A protein and the small-molecule ligand that binds it are described below.
Small molecule (SMILES): Nc1ncnc2c1ncn2[C@@H]1O[C@H](COP(=O)(O)OP(=O)(O)OP(O)(O)=S)[C@@H](O)[C@H]1O

Sequence of chain 1.B:
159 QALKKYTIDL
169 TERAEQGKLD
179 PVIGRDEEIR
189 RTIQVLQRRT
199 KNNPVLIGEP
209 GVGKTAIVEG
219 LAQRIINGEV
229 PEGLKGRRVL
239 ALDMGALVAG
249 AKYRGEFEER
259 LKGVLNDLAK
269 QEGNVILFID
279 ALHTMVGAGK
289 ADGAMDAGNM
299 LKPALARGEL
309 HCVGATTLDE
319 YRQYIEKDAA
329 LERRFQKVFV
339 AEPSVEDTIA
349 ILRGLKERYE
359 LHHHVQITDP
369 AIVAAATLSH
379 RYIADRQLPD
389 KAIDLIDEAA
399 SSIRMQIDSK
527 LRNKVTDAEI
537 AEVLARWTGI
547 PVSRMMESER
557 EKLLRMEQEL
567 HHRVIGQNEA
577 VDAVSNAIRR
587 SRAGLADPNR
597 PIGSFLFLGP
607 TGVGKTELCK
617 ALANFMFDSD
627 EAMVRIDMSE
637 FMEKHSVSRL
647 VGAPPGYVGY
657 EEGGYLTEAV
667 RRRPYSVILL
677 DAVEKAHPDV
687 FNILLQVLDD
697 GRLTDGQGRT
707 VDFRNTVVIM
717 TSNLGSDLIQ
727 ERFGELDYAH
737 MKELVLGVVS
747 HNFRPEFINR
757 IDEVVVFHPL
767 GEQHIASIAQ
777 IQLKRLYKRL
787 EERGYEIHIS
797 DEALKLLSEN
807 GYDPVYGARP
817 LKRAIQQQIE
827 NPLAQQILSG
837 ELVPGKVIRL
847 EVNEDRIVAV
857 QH

Binding-site contacts:
Ligand atom C5' contacts residue ARG815 of chain 1.C at 3.5 Å.
Ligand atom O2G contacts residue MG1 of chain 1.Q at 2.1 Å.
Ligand atom S1G contacts residue ARG756 of chain 1.B at 2.7 Å (salt-bridge).
Ligand atom C2 contacts residue ILE774 of chain 1.C at 3.7 Å (hydrophobic).
Ligand atom C6 contacts residue ILE571 of chain 1.C at 3.7 Å (hydrophobic).
Ligand atom O3A contacts residue ARG815 of chain 1.C at 3.2 Å (salt-bridge).
Ligand atom O2A contacts residue LYS611 of chain 1.C at 3.4 Å (salt-bridge).
Ligand atom O1B contacts residue THR612 of chain 1.C at 2.9 Å (h-bond).
Ligand atom C3' contacts residue GLU613 of chain 1.C at 3.4 Å.
Ligand atom N1 contacts residue ILE571 of chain 1.C at 3.1 Å (h-bond).
Ligand atom PB contacts residue MG1 of chain 1.Q at 3.5 Å.
Ligand atom O2G contacts residue ARG756 of chain 1.B at 3.5 Å (salt-bridge).
Ligand atom O1B contacts residue MG1 of chain 1.Q at 2.1 Å.
Ligand atom O2' contacts residue GLN778 of chain 1.C at 2.7 Å (h-bond).
Ligand atom O2B contacts residue GLY610 of chain 1.C at 3.2 Å (h-bond).
Ligand atom C8 contacts residue GLY608 of chain 1.C at 3.2 Å.
Ligand atom S1G contacts residue ARG815 of chain 1.C at 2.8 Å (salt-bridge).
Ligand atom N7 contacts residue GLY610 of chain 1.C at 3.1 Å (h-bond).
Ligand atom O3' contacts residue LYS818 of chain 1.C at 3.7 Å.
Ligand atom C2 contacts residue ARG569 of chain 1.C at 3.2 Å.
Ligand atom N6 contacts residue VAL609 of chain 1.C at 3.2 Å (h-bond).
Ligand atom PG contacts residue MG1 of chain 1.Q at 3.5 Å.
Ligand atom N7 contacts residue GLY608 of chain 1.C at 3.3 Å (h-bond).
Ligand atom O3' contacts residue GLU613 of chain 1.C at 3.2 Å (salt-bridge).
Ligand atom O2B contacts residue LYS611 of chain 1.C at 2.9 Å (salt-bridge).
Ligand atom N1 contacts residue ARG569 of chain 1.C at 3.7 Å.
Ligand atom O2A contacts residue GLY610 of chain 1.C at 3.2 Å (h-bond).
Ligand atom N6 contacts residue ILE571 of chain 1.C at 2.9 Å (h-bond).
Ligand atom PG contacts residue ARG756 of chain 1.B at 3.7 Å.
Ligand atom PA contacts residue ARG815 of chain 1.C at 3.7 Å.
Ligand atom N7 contacts residue VAL609 of chain 1.C at 3.2 Å.
Ligand atom N1 contacts residue VAL570 of chain 1.C at 3.5 Å.
Ligand atom C2' contacts residue GLU613 of chain 1.C at 3.5 Å.
Ligand atom O2B contacts residue VAL609 of chain 1.C at 3.5 Å (h-bond).
Ligand atom O1A contacts residue ARG815 of chain 1.C at 3.3 Å (salt-bridge).
Ligand atom O3B contacts residue GLY608 of chain 1.C at 3.1 Å (h-bond).
Ligand atom O3A contacts residue GLY608 of chain 1.C at 3.3 Å.
Ligand atom O2A contacts residue GLU613 of chain 1.C at 3.6 Å (salt-bridge).
Ligand atom PB contacts residue GLY608 of chain 1.C at 3.7 Å.
Ligand atom C8 contacts residue ALA814 of chain 1.C at 3.6 Å (hydrophobic).

Sequence of chain 1.C:
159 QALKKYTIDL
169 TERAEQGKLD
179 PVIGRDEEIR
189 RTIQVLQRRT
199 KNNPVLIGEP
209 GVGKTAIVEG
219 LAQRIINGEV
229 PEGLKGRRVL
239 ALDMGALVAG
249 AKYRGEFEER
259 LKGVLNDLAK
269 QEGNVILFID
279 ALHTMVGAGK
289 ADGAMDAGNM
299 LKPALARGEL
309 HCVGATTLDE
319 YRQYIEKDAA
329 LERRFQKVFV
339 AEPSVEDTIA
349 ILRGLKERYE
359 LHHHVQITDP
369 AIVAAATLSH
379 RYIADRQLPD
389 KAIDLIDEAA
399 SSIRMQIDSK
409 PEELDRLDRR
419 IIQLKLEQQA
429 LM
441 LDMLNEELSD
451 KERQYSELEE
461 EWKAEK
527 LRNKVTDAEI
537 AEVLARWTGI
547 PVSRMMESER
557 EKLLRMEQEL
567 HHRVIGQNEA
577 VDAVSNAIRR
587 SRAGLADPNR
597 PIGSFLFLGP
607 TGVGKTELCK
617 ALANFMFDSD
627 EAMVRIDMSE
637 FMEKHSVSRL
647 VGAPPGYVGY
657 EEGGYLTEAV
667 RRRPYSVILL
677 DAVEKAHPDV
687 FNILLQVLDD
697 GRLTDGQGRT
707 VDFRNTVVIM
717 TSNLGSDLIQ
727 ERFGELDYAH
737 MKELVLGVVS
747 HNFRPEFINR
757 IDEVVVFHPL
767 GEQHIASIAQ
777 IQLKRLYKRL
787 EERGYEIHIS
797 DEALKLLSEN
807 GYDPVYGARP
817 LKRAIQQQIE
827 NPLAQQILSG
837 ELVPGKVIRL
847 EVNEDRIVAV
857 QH